This protein binds this small molecule.
Small molecule (SMILES): Nc1nc2c(ncn2[C@@H]2O[C@H](CO[P](=O)(O)O[P](=O)(O)OP(O)(O)=S)[C@@H](O)[C@H]2O)c(=O)[nH]1

Sequence of chain 1.B:
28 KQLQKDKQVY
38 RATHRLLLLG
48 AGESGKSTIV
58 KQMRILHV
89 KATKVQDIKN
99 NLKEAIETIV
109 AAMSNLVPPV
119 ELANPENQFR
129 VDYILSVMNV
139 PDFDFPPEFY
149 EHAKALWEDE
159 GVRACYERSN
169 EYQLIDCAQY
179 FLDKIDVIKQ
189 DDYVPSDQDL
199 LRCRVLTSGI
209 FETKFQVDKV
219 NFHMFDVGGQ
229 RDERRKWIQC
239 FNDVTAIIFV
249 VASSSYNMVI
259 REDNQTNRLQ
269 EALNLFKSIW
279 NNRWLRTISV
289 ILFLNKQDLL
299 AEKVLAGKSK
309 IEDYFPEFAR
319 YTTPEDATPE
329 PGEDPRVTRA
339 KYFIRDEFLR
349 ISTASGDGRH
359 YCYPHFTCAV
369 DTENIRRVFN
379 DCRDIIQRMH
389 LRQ

Binding-site contacts:
Ligand atom PG contacts residue GLU50 of chain 1.B at 3.4 Å.
Ligand atom O2B contacts residue SER54 of chain 1.B at 2.5 Å (h-bond).
Ligand atom S1G contacts residue THR205 of chain 1.B at 3.3 Å (h-bond).
Ligand atom O6 contacts residue CYS366 of chain 1.B at 3.3 Å (h-bond).
Ligand atom O3A contacts residue SER51 of chain 1.B at 3.1 Å (h-bond).
Ligand atom O6 contacts residue ALA367 of chain 1.B at 3.1 Å (h-bond).
Ligand atom C6 contacts residue LYS294 of chain 1.B at 3.4 Å.
Ligand atom O2G contacts residue THR205 of chain 1.B at 3.2 Å.
Ligand atom O3G contacts residue GLU50 of chain 1.B at 2.4 Å (salt-bridge).
Ligand atom PB contacts residue LYS53 of chain 1.B at 3.4 Å.
Ligand atom O1B contacts residue SER51 of chain 1.B at 2.8 Å (h-bond).
Ligand atom O3A contacts residue GLY52 of chain 1.B at 2.7 Å (h-bond).
Ligand atom O3G contacts residue LYS53 of chain 1.B at 2.9 Å (salt-bridge).
Ligand atom O1A contacts residue THR55 of chain 1.B at 2.9 Å (h-bond).
Ligand atom O1B contacts residue MG1 of chain 1.H at 3.4 Å.
Ligand atom O1A contacts residue GLY52 of chain 1.B at 3.2 Å.
Ligand atom O3' contacts residue ARG202 of chain 1.B at 3.3 Å.
Ligand atom O3G contacts residue GLY49 of chain 1.B at 3.3 Å.
Ligand atom PG contacts residue MG1 of chain 1.H at 2.5 Å.
Ligand atom O2G contacts residue LYS53 of chain 1.B at 2.6 Å (salt-bridge).
Ligand atom PB contacts residue GLY52 of chain 1.B at 3.4 Å.
Ligand atom O3B contacts residue GLU50 of chain 1.B at 3.4 Å.
Ligand atom O3A contacts residue GLU50 of chain 1.B at 3.1 Å.
Ligand atom N7 contacts residue ASN293 of chain 1.B at 3.1 Å (h-bond).
Ligand atom O2' contacts residue LEU199 of chain 1.B at 2.8 Å (h-bond).
Ligand atom O1B contacts residue GLY52 of chain 1.B at 3.2 Å (h-bond).
Ligand atom O2B contacts residue LYS53 of chain 1.B at 3.0 Å (salt-bridge).
Ligand atom PB contacts residue MG1 of chain 1.H at 2.5 Å.
Ligand atom O3' contacts residue ARG200 of chain 1.B at 3.2 Å (salt-bridge).
Ligand atom O2B contacts residue MG1 of chain 1.H at 2.1 Å.
Ligand atom O6 contacts residue LYS294 of chain 1.B at 3.3 Å (salt-bridge).
Ligand atom O6 contacts residue ASN293 of chain 1.B at 2.9 Å (h-bond).
Ligand atom C2' contacts residue THR55 of chain 1.B at 3.3 Å.
Ligand atom O2G contacts residue MG1 of chain 1.H at 2.1 Å.
Ligand atom PG contacts residue LYS53 of chain 1.B at 3.3 Å.
Ligand atom O1B contacts residue LYS53 of chain 1.B at 2.5 Å (salt-bridge).
Ligand atom N2 contacts residue ARG200 of chain 1.B at 3.1 Å (salt-bridge).
Ligand atom O1A contacts residue SER54 of chain 1.B at 3.1 Å (h-bond).
Ligand atom O3B contacts residue MG1 of chain 1.H at 2.1 Å.
Ligand atom O3G contacts residue ALA48 of chain 1.B at 3.3 Å (h-bond).